A protein and the small-molecule ligand that binds it are described below.
Small molecule (SMILES): N=C(N)c1ccncc1

Binding-site contacts:
Ligand atom NI2 contacts residue VAL126 of chain 1.A at 3.0 Å (h-bond).
Ligand atom CI5 contacts residue LEU52 of chain 1.A at 4.3 Å (hydrophobic).
Ligand atom CI3 contacts residue ALA73 of chain 1.A at 3.6 Å (hydrophobic).
Ligand atom CI1 contacts residue VAL60 of chain 1.A at 3.8 Å (hydrophobic).
Ligand atom CI3 contacts residue GLU124 of chain 1.A at 4.1 Å.
Ligand atom CI4 contacts residue LEU176 of chain 1.A at 3.4 Å (hydrophobic).
Ligand atom CI3 contacts residue LEU176 of chain 1.A at 3.5 Å (hydrophobic).
Ligand atom CI4 contacts residue VAL126 of chain 1.A at 3.8 Å (hydrophobic).
Ligand atom CI4 contacts residue ALA73 of chain 1.A at 3.4 Å (hydrophobic).
Ligand atom CI3 contacts residue MET123 of chain 1.A at 4.0 Å (hydrophobic).
Ligand atom NI1 contacts residue MET123 of chain 1.A at 3.8 Å.
Ligand atom CI6 contacts residue LEU52 of chain 1.A at 4.5 Å (hydrophobic).
Ligand atom CI6 contacts residue PHE330 of chain 1.A at 4.2 Å (hydrophobic).
Ligand atom CI6 contacts residue VAL60 of chain 1.A at 4.2 Å (hydrophobic).
Ligand atom CI6 contacts residue ALA73 of chain 1.A at 4.0 Å (hydrophobic).
Ligand atom CI5 contacts residue PHE330 of chain 1.A at 3.8 Å (hydrophobic).
Ligand atom NI2 contacts residue ALA73 of chain 1.A at 3.6 Å.
Ligand atom CI2 contacts residue ALA73 of chain 1.A at 3.9 Å (hydrophobic).
Ligand atom CI4 contacts residue MET123 of chain 1.A at 4.3 Å (hydrophobic).
Ligand atom CI5 contacts residue ALA73 of chain 1.A at 3.9 Å (hydrophobic).
Ligand atom CI5 contacts residue LEU176 of chain 1.A at 3.6 Å (hydrophobic).
Ligand atom NZ contacts residue VAL60 of chain 1.A at 3.9 Å.
Ligand atom CI2 contacts residue LEU176 of chain 1.A at 3.7 Å (hydrophobic).
Ligand atom CI2 contacts residue VAL60 of chain 1.A at 4.1 Å (hydrophobic).
Ligand atom NI1 contacts residue VAL60 of chain 1.A at 4.0 Å.
Ligand atom CI4 contacts residue TYR125 of chain 1.A at 4.1 Å (hydrophobic).
Ligand atom CI1 contacts residue THR186 of chain 1.A at 3.5 Å.
Ligand atom NZ contacts residue THR186 of chain 1.A at 4.3 Å.
Ligand atom NI2 contacts residue LEU176 of chain 1.A at 3.5 Å.
Ligand atom CI6 contacts residue LEU176 of chain 1.A at 3.7 Å (hydrophobic).
Ligand atom CI5 contacts residue TYR125 of chain 1.A at 3.8 Å (hydrophobic).
Ligand atom CI4 contacts residue VAL107 of chain 1.A at 4.3 Å (hydrophobic).
Ligand atom NI1 contacts residue THR186 of chain 1.A at 2.9 Å (h-bond).
Ligand atom CI4 contacts residue GLU124 of chain 1.A at 3.1 Å.
Ligand atom CI5 contacts residue VAL126 of chain 1.A at 4.0 Å (hydrophobic).
Ligand atom NI2 contacts residue TYR125 of chain 1.A at 3.6 Å.
Ligand atom NI2 contacts residue GLU124 of chain 1.A at 3.7 Å.
Ligand atom CI2 contacts residue THR186 of chain 1.A at 4.0 Å.
Ligand atom CI3 contacts residue THR186 of chain 1.A at 3.8 Å.

Sequence of chain 1.A:
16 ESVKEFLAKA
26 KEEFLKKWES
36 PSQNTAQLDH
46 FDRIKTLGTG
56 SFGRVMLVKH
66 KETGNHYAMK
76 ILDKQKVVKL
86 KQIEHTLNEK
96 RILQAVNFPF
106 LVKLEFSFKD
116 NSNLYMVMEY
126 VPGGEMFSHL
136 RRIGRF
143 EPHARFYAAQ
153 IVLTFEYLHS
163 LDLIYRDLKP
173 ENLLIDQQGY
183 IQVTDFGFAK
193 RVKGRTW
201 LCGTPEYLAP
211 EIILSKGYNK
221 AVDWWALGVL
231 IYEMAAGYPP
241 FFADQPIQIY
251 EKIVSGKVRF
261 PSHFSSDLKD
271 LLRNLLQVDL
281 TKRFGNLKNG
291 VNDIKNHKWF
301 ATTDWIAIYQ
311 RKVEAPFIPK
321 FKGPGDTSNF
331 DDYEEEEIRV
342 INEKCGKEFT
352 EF